This small molecule binds to this protein.
Small molecule (SMILES): O=c1ccn([C@@H]2O[C@H](CO[P](=O)(O)O[C@H]3[C@@H](O)[C@H](n4ccc(=O)[nH]c4=O)O[C@@H]3CO[P](=O)(O)O[C@H]3[C@@H](O)[C@H](n4ccc(=O)[nH]c4=O)O[C@@H]3CO[P](=O)(O)O[C@H]3[C@@H](O)[C@H](n4ccc(=O)[nH]c4=O)O[C@@H]3CO[P](=O)(O)O[C@H]3[C@@H](O)[C@H](n4ccc(=O)[nH]c4=O)O[C@@H]3CO[P](=O)(O)O[C@H]3[C@@H](O)[C@H](n4ccc(=O)[nH]c4=O)O[C@@H]3CO)[C@@H](O)[C@H]2O)c(=O)[nH]1

Binding-site contacts:
Ligand atom OP2 contacts residue ARG23 of chain 1.E at 3.5 Å (salt-bridge).
Ligand atom O2' contacts residue ARG23 of chain 1.E at 3.2 Å (salt-bridge).
Ligand atom O3' contacts residue GLN161 of chain 1.C at 4.3 Å.
Ligand atom O2' contacts residue MG1 of chain 1.KG at 2.5 Å.
Ligand atom C2' contacts residue ARG23 of chain 1.E at 3.9 Å.
Ligand atom C1' contacts residue MG1 of chain 1.KG at 3.6 Å.
Ligand atom C3' contacts residue MG1 of chain 1.KG at 4.4 Å.
Ligand atom C2' contacts residue MG1 of chain 1.KG at 3.7 Å.
Ligand atom O2' contacts residue PRO44 of chain 1.L at 4.4 Å.
Ligand atom O4' contacts residue MG1 of chain 1.KG at 3.8 Å.
Ligand atom C3' contacts residue ARG23 of chain 1.E at 4.0 Å.
Ligand atom C4' contacts residue MG1 of chain 1.KG at 4.0 Å.
Ligand atom O3' contacts residue ARG23 of chain 1.E at 4.1 Å.

Sequence of chain 1.L:
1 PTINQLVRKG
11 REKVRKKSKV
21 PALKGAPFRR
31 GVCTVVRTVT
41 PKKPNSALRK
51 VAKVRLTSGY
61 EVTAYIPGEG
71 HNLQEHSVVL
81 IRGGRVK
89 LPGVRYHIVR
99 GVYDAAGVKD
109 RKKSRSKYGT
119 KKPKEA

Sequence of chain 1.C:
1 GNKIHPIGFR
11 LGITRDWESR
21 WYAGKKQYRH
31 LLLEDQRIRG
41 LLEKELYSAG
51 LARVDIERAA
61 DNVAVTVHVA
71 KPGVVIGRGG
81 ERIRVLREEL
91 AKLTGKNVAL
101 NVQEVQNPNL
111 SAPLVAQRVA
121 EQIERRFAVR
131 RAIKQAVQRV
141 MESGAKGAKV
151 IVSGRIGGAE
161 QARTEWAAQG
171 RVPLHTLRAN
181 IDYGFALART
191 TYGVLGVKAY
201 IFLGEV

Sequence of chain 1.E:
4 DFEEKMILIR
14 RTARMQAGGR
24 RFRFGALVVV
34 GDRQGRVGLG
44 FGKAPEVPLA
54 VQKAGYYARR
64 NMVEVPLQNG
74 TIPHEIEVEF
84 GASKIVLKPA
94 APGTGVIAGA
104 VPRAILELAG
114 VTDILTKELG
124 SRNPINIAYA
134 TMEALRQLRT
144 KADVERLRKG